Sequence of chain 1.A:
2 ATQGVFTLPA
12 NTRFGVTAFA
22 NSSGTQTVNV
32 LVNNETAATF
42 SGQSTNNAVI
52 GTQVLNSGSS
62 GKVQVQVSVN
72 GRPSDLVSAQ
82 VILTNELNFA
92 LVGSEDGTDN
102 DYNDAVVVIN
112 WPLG

This small molecule binds to this protein.
Small molecule (SMILES): C[C@@H]1O[C@@H](CC(=O)O)[C@@H](O)[C@H](O)[C@@H]1O

Binding-site contacts:
Ligand atom O4 contacts residue ASP97 of chain 1.B at 2.2 Å (salt-bridge).
Ligand atom C2 contacts residue ASP100 of chain 1.B at 3.7 Å.
Ligand atom C1M contacts residue SER24 of chain 1.B at 3.6 Å.
Ligand atom O4 contacts residue ASP105 of chain 1.B at 3.1 Å (salt-bridge).
Ligand atom C3 contacts residue CA1 of chain 1.L at 3.3 Å.
Ligand atom O2 contacts residue ASN22 of chain 1.B at 3.1 Å (h-bond).
Ligand atom O3 contacts residue CA1 of chain 1.J at 2.6 Å.
Ligand atom O5 contacts residue SER23 of chain 1.B at 3.5 Å (h-bond).
Ligand atom O5 contacts residue SER24 of chain 1.B at 2.7 Å (h-bond).
Ligand atom C1 contacts residue SER24 of chain 1.B at 3.6 Å.
Ligand atom C5 contacts residue ASP97 of chain 1.B at 3.7 Å.
Ligand atom C2 contacts residue CA1 of chain 1.J at 3.5 Å.
Ligand atom C4 contacts residue SER23 of chain 1.B at 3.5 Å.
Ligand atom O5 contacts residue DPP2 of chain 1.E at 3.6 Å.
Ligand atom O7A contacts residue DPP2 of chain 1.E at 3.1 Å (h-bond).
Ligand atom O3 contacts residue CA1 of chain 1.L at 2.4 Å.
Ligand atom O2 contacts residue SER23 of chain 1.B at 3.6 Å.
Ligand atom O7A contacts residue SER24 of chain 1.B at 3.0 Å (h-bond).
Ligand atom C1M contacts residue GLY115 of chain 1.A at 3.6 Å.
Ligand atom C3 contacts residue ASP105 of chain 1.B at 3.7 Å.
Ligand atom O2 contacts residue CA1 of chain 1.J at 2.4 Å.
Ligand atom O3 contacts residue ASP102 of chain 1.B at 3.0 Å (salt-bridge).
Ligand atom O3 contacts residue ASP100 of chain 1.B at 2.4 Å (salt-bridge).
Ligand atom C6 contacts residue DPP2 of chain 1.E at 2.6 Å.
Ligand atom O2 contacts residue GLY115 of chain 1.A at 2.7 Å (h-bond).
Ligand atom C2 contacts residue GLY115 of chain 1.A at 3.5 Å.
Ligand atom C5 contacts residue SER23 of chain 1.B at 3.4 Å.
Ligand atom C5 contacts residue SER24 of chain 1.B at 3.6 Å.
Ligand atom C1 contacts residue DPP2 of chain 1.E at 3.8 Å.
Ligand atom C4 contacts residue CA1 of chain 1.L at 3.4 Å.
Ligand atom C4 contacts residue ASP105 of chain 1.B at 3.2 Å.
Ligand atom O4 contacts residue CA1 of chain 1.L at 2.7 Å.
Ligand atom C5 contacts residue DPP2 of chain 1.E at 3.5 Å.
Ligand atom C4 contacts residue ASP97 of chain 1.B at 3.3 Å.
Ligand atom C7 contacts residue SER24 of chain 1.B at 3.0 Å.
Ligand atom C3 contacts residue ASP100 of chain 1.B at 3.1 Å.
Ligand atom O4 contacts residue GLU96 of chain 1.B at 3.5 Å (salt-bridge).
Ligand atom C7 contacts residue DPP2 of chain 1.E at 1.9 Å.
Ligand atom C3 contacts residue CA1 of chain 1.J at 3.5 Å.
Ligand atom O3 contacts residue ASP105 of chain 1.B at 3.0 Å (salt-bridge).

Sequence of chain 1.B:
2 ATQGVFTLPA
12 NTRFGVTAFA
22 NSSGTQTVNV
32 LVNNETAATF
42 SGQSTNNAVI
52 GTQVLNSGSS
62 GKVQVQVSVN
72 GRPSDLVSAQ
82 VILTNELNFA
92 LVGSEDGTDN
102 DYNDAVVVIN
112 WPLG